Sequence of chain 1.F:
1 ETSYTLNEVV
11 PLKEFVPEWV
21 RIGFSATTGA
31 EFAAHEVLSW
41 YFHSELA

The small molecule below binds the protein below.
Small molecule (SMILES): C[C@@H](O[C@@H]1[C@@H](N)[C@H](O)O[C@H](CO)[C@H]1O)C(=O)O

Sequence of chain 1.E:
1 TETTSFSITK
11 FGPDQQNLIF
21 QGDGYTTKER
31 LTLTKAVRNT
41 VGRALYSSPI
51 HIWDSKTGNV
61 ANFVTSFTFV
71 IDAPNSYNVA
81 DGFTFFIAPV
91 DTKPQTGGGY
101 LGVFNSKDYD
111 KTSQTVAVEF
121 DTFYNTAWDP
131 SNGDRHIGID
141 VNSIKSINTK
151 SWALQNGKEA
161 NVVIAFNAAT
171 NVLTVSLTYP

Binding-site contacts:
Ligand atom O6 contacts residue ASP81 of chain 1.E at 3.1 Å (salt-bridge).
Ligand atom C4 contacts residue ASN125 of chain 1.E at 3.8 Å.
Ligand atom C3 contacts residue ASN125 of chain 1.E at 4.0 Å.
Ligand atom C6 contacts residue ASP81 of chain 1.E at 3.3 Å.
Ligand atom C4 contacts residue ASP81 of chain 1.E at 3.4 Å.
Ligand atom O6 contacts residue GLY29 of chain 1.F at 3.2 Å.
Ligand atom O3 contacts residue GLY99 of chain 1.E at 3.0 Å (h-bond).
Ligand atom C9 contacts residue TRP128 of chain 1.E at 3.3 Å (hydrophobic).
Ligand atom C9 contacts residue ASN125 of chain 1.E at 3.8 Å.
Ligand atom C9 contacts residue TYR100 of chain 1.E at 3.7 Å (hydrophobic).
Ligand atom C4 contacts residue GLY98 of chain 1.E at 4.2 Å.
Ligand atom O5 contacts residue GLY29 of chain 1.F at 3.8 Å.
Ligand atom O1 contacts residue GLY29 of chain 1.F at 4.3 Å.
Ligand atom C3 contacts residue GLY99 of chain 1.E at 3.9 Å.
Ligand atom C7 contacts residue GLY99 of chain 1.E at 3.6 Å.
Ligand atom O3 contacts residue GLY98 of chain 1.E at 3.6 Å.
Ligand atom C2 contacts residue GLY29 of chain 1.F at 4.3 Å.
Ligand atom O1 contacts residue ALA30 of chain 1.F at 3.2 Å.
Ligand atom O4 contacts residue GLY98 of chain 1.E at 4.2 Å.
Ligand atom C5 contacts residue PHE123 of chain 1.E at 3.7 Å (hydrophobic).
Ligand atom C5 contacts residue ALA30 of chain 1.F at 3.9 Å (hydrophobic).
Ligand atom C1 contacts residue ALA30 of chain 1.F at 3.5 Å (hydrophobic).
Ligand atom O6 contacts residue ALA80 of chain 1.E at 3.3 Å.
Ligand atom O5 contacts residue ALA30 of chain 1.F at 2.8 Å (h-bond).
Ligand atom C6 contacts residue ALA30 of chain 1.F at 3.9 Å (hydrophobic).
Ligand atom C2 contacts residue ALA30 of chain 1.F at 4.2 Å (hydrophobic).
Ligand atom O6 contacts residue GLU31 of chain 1.F at 2.8 Å (salt-bridge).
Ligand atom C6 contacts residue GLU31 of chain 1.F at 3.8 Å.
Ligand atom C5 contacts residue ASP81 of chain 1.E at 3.9 Å.
Ligand atom O4 contacts residue GLY99 of chain 1.E at 3.5 Å (h-bond).
Ligand atom C4 contacts residue GLY99 of chain 1.E at 3.7 Å.
Ligand atom C9 contacts residue GLY99 of chain 1.E at 3.4 Å.
Ligand atom O4 contacts residue ASN125 of chain 1.E at 2.7 Å (h-bond).
Ligand atom O6 contacts residue ALA30 of chain 1.F at 2.9 Å (h-bond).
Ligand atom O4 contacts residue PHE123 of chain 1.E at 3.4 Å.
Ligand atom C6 contacts residue PHE123 of chain 1.E at 3.8 Å (hydrophobic).
Ligand atom O4 contacts residue ASP81 of chain 1.E at 2.9 Å (salt-bridge).
Ligand atom C6 contacts residue ALA80 of chain 1.E at 3.5 Å (hydrophobic).
Ligand atom O3 contacts residue ASN125 of chain 1.E at 4.2 Å.
Ligand atom O5 contacts residue GLU31 of chain 1.F at 4.1 Å.